Binding-site contacts:
Ligand atom C8 contacts residue ASN340 of chain 1.B at 4.3 Å.
Ligand atom N2 contacts residue ASN340 of chain 1.B at 2.7 Å (h-bond).
Ligand atom O7 contacts residue ASN340 of chain 1.B at 4.4 Å.
Ligand atom C2 contacts residue ASN340 of chain 1.B at 2.5 Å.
Ligand atom C7 contacts residue ASN340 of chain 1.B at 3.7 Å.
Ligand atom C5 contacts residue ASN340 of chain 1.B at 3.6 Å.
Ligand atom C3 contacts residue ASN340 of chain 1.B at 3.9 Å.
Ligand atom C1 contacts residue ASN340 of chain 1.B at 1.4 Å.
Ligand atom C4 contacts residue ASN340 of chain 1.B at 4.2 Å.
Ligand atom O5 contacts residue ASN340 of chain 1.B at 2.3 Å (h-bond).

Sequence of chain 1.B:
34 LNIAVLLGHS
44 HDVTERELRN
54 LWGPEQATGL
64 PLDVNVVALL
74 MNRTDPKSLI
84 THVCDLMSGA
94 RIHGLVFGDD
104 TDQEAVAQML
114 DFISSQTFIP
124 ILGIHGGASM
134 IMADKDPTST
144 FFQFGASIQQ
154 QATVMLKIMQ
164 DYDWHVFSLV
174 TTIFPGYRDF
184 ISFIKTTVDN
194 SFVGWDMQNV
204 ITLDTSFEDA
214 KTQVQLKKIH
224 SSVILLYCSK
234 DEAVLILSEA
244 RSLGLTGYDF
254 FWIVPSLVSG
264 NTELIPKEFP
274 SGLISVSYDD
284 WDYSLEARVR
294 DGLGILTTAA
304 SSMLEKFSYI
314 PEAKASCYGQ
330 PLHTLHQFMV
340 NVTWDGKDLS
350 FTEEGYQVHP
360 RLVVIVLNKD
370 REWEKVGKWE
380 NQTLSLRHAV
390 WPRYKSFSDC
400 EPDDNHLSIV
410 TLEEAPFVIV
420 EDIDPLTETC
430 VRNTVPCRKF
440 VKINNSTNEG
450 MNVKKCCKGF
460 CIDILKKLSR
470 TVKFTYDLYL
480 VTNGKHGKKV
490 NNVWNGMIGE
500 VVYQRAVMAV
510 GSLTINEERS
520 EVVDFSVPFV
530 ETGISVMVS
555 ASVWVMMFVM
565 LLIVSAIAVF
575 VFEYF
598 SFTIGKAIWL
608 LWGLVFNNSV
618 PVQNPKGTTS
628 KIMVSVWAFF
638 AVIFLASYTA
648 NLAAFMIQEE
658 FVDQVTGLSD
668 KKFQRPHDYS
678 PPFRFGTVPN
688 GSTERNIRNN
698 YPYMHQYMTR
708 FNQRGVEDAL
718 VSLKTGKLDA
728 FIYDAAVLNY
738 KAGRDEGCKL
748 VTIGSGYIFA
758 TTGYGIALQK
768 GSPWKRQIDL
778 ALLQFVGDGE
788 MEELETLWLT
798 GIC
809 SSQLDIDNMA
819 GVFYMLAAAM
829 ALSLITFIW

The small molecule below binds the protein below.
Small molecule (SMILES): CC(=O)N[C@@H]1[C@@H](O)[C@H](O)[C@@H](CO)O[C@H]1O